Binding-site contacts:
Ligand atom C29 contacts residue GLU166 of chain 1.A at 3.6 Å.
Ligand atom C04 contacts residue DMS1 of chain 1.B at 3.8 Å.
Ligand atom O01 contacts residue MET165 of chain 1.A at 3.4 Å.
Ligand atom N22 contacts residue HIS164 of chain 1.A at 3.2 Å (h-bond).
Ligand atom C24 contacts residue CYS145 of chain 1.A at 3.1 Å (hydrophobic).
Ligand atom O30 contacts residue HIS172 of chain 1.A at 3.6 Å.
Ligand atom C29 contacts residue HIS163 of chain 1.A at 3.7 Å.
Ligand atom C09 contacts residue GLU166 of chain 1.A at 3.8 Å.
Ligand atom C10 contacts residue GLU166 of chain 1.A at 3.5 Å.
Ligand atom C19 contacts residue ARG188 of chain 1.A at 3.7 Å.
Ligand atom O01 contacts residue GLU166 of chain 1.A at 2.9 Å (salt-bridge).
Ligand atom O30 contacts residue HIS163 of chain 1.A at 2.7 Å (h-bond).
Ligand atom C06 contacts residue GLN189 of chain 1.A at 3.6 Å.
Ligand atom C05 contacts residue GLN189 of chain 1.A at 3.9 Å.
Ligand atom N11 contacts residue DMS1 of chain 1.B at 3.8 Å.
Ligand atom O32 contacts residue CYS145 of chain 1.A at 2.6 Å (h-bond).
Ligand atom C26 contacts residue LEU141 of chain 1.A at 3.8 Å (hydrophobic).
Ligand atom C02 contacts residue DMS1 of chain 1.B at 3.8 Å.
Ligand atom O32 contacts residue SER144 of chain 1.A at 3.4 Å (h-bond).
Ligand atom C03 contacts residue DMS1 of chain 1.B at 3.6 Å.
Ligand atom N11 contacts residue GLU166 of chain 1.A at 2.6 Å (salt-bridge).
Ligand atom C18 contacts residue ASP187 of chain 1.A at 3.3 Å.
Ligand atom N22 contacts residue CYS145 of chain 1.A at 2.9 Å (h-bond).
Ligand atom C31 contacts residue CYS145 of chain 1.A at 1.8 Å (hydrophobic).
Ligand atom N28 contacts residue GLU166 of chain 1.A at 3.0 Å (salt-bridge).
Ligand atom C17 contacts residue MET49 of chain 1.A at 3.8 Å (hydrophobic).
Ligand atom O30 contacts residue PHE140 of chain 1.A at 3.5 Å.
Ligand atom C20 contacts residue HIS41 of chain 1.A at 3.9 Å.
Ligand atom C24 contacts residue SER144 of chain 1.A at 3.8 Å.
Ligand atom O30 contacts residue GLU166 of chain 1.A at 3.5 Å.
Ligand atom C18 contacts residue ARG188 of chain 1.A at 3.7 Å.
Ligand atom C27 contacts residue ASN142 of chain 1.A at 3.9 Å.
Ligand atom C26 contacts residue ASN142 of chain 1.A at 3.9 Å.
Ligand atom C23 contacts residue CYS145 of chain 1.A at 2.6 Å (hydrophobic).
Ligand atom C27 contacts residue LEU141 of chain 1.A at 3.9 Å (hydrophobic).
Ligand atom N28 contacts residue PHE140 of chain 1.A at 3.2 Å (h-bond).
Ligand atom C19 contacts residue ASP187 of chain 1.A at 3.6 Å.
Ligand atom C03 contacts residue GLU166 of chain 1.A at 3.6 Å.
Ligand atom C04 contacts residue GLN189 of chain 1.A at 3.8 Å.
Ligand atom O32 contacts residue GLY143 of chain 1.A at 3.3 Å (h-bond).

Sequence of chain 1.A:
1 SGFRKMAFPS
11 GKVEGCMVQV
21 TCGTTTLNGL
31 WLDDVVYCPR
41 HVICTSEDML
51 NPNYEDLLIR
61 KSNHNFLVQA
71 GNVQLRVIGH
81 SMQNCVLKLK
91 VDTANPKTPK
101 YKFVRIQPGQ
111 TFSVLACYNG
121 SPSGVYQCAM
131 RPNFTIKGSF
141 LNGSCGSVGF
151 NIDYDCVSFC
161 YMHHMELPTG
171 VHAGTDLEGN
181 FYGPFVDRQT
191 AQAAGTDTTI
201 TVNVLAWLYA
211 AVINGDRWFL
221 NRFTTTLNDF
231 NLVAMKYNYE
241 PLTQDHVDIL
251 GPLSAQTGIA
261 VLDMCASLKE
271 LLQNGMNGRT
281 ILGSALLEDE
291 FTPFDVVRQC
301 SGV

Sequence of chain 2.A:
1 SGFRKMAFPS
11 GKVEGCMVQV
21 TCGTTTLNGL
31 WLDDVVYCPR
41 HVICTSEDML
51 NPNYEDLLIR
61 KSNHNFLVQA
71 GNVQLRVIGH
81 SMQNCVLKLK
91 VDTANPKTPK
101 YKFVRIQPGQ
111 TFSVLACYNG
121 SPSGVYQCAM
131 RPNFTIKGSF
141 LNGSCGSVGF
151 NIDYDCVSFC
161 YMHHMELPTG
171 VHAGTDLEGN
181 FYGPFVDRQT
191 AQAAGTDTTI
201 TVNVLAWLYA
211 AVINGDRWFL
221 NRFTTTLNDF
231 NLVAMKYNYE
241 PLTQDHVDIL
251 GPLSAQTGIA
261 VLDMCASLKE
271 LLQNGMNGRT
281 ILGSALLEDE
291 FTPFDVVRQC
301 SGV

A small-molecule ligand and the protein it binds are described below.
Small molecule (SMILES): O=C[C@H](C[C@@H]1CCNC1=O)NC(=O)[C@H](CC1CCCCC1)NC(=O)c1cc2ccccc2[nH]1